Sequence of chain 58.A:
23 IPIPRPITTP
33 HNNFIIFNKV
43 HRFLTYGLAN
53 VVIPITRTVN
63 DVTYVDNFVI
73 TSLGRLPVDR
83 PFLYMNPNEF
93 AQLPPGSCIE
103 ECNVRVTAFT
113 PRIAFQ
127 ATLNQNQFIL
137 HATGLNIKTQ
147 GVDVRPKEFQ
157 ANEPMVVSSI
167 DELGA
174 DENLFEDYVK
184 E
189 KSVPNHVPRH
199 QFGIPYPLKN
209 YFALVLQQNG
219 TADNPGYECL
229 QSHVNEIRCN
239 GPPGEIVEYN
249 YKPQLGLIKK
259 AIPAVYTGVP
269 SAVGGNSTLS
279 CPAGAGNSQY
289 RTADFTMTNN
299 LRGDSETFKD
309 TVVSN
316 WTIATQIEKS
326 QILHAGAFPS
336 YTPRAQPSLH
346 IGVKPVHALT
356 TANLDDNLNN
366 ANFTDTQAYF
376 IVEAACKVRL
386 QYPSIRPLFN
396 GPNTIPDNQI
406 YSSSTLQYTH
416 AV

Binding-site contacts:
Ligand atom C4' contacts residue LEU328 of chain 58.A at 4.1 Å (hydrophobic).
Ligand atom O5' contacts residue GLN252 of chain 58.A at 3.1 Å (h-bond).
Ligand atom O4 contacts residue GLY98 of chain 58.A at 2.8 Å (h-bond).
Ligand atom OP2 contacts residue GLU102 of chain 58.A at 3.5 Å (salt-bridge).
Ligand atom O3' contacts residue PHE333 of chain 58.A at 3.5 Å.
Ligand atom OP2 contacts residue PHE333 of chain 58.A at 3.3 Å.
Ligand atom OP2 contacts residue GLN252 of chain 58.A at 4.1 Å.
Ligand atom O5' contacts residue LEU328 of chain 58.A at 3.6 Å.
Ligand atom N3 contacts residue LEU328 of chain 58.A at 3.9 Å.
Ligand atom C6 contacts residue PHE333 of chain 58.A at 3.7 Å (hydrophobic).
Ligand atom C6 contacts residue GLY98 of chain 58.A at 4.1 Å.
Ligand atom C1' contacts residue PHE333 of chain 58.A at 3.1 Å (hydrophobic).
Ligand atom C5 contacts residue GLY98 of chain 58.A at 2.9 Å.
Ligand atom O4' contacts residue GLN252 of chain 58.A at 3.9 Å.
Ligand atom C4' contacts residue GLN252 of chain 58.A at 3.5 Å.
Ligand atom C2' contacts residue PHE333 of chain 58.A at 2.9 Å (hydrophobic).
Ligand atom O4' contacts residue PRO334 of chain 58.A at 4.0 Å.
Ligand atom C4 contacts residue GLY98 of chain 58.A at 3.2 Å.
Ligand atom P contacts residue PHE333 of chain 58.A at 3.8 Å.
Ligand atom O4' contacts residue LEU328 of chain 58.A at 3.0 Å.
Ligand atom O2 contacts residue LEU328 of chain 58.A at 2.2 Å.
Ligand atom C2 contacts residue LEU328 of chain 58.A at 3.0 Å (hydrophobic).
Ligand atom N3 contacts residue PRO334 of chain 58.A at 3.5 Å.
Ligand atom N1 contacts residue LEU328 of chain 58.A at 3.8 Å.
Ligand atom OP1 contacts residue GLN252 of chain 58.A at 3.7 Å.
Ligand atom O2 contacts residue PRO334 of chain 58.A at 3.8 Å.
Ligand atom C2 contacts residue PRO334 of chain 58.A at 3.7 Å (hydrophobic).
Ligand atom C3' contacts residue PHE333 of chain 58.A at 3.8 Å (hydrophobic).
Ligand atom O4 contacts residue PRO334 of chain 58.A at 3.7 Å.
Ligand atom OP1 contacts residue ARG391 of chain 58.A at 3.8 Å.
Ligand atom C7 contacts residue TYR336 of chain 58.A at 3.6 Å (hydrophobic).
Ligand atom C1' contacts residue LEU328 of chain 58.A at 3.9 Å (hydrophobic).
Ligand atom C2' contacts residue LEU328 of chain 58.A at 3.7 Å (hydrophobic).
Ligand atom N1 contacts residue PHE333 of chain 58.A at 3.8 Å.
Ligand atom C5' contacts residue GLN252 of chain 58.A at 3.4 Å.
Ligand atom C4 contacts residue PRO334 of chain 58.A at 3.6 Å (hydrophobic).
Ligand atom OP2 contacts residue ARG391 of chain 58.A at 3.9 Å.
Ligand atom O4 contacts residue ALA259 of chain 58.A at 3.2 Å.
Ligand atom C5' contacts residue PHE333 of chain 58.A at 3.2 Å (hydrophobic).
Ligand atom O5' contacts residue PHE333 of chain 58.A at 3.8 Å.

The small molecule below binds the protein below.
Small molecule (SMILES): Cc1cn([C@H]2C[C@H](O[P](=O)(O)OC[C@H]3O[C@@H](n4cc(C)c(=O)[nH]c4=O)C[C@@H]3O)[C@@H](CO[P](=O)(O)O[C@H]3C[C@H](n4ccc(=O)[nH]c4=O)O[C@@H]3COP(=O)=O)O2)c(=O)[nH]c1=O